A small-molecule ligand and the protein it binds are described below.
Small molecule (SMILES): CC(=N)N1CCC(Oc2ccc([C@H](Cc3ccc4ccc(C(=N)N)cc4c3)C(=O)O)cc2)CC1

Binding-site contacts:
Ligand atom C29 contacts residue TRP193 of chain 1.A at 3.6 Å (hydrophobic).
Ligand atom C9 contacts residue TRP193 of chain 1.A at 3.8 Å (hydrophobic).
Ligand atom C14 contacts residue GLN174 of chain 1.A at 3.7 Å.
Ligand atom C33 contacts residue GLN155 of chain 1.A at 3.6 Å.
Ligand atom C2 contacts residue SER172 of chain 1.A at 3.3 Å.
Ligand atom C34 contacts residue ASN79 of chain 1.A at 3.8 Å.
Ligand atom C7 contacts residue TRP193 of chain 1.A at 3.9 Å (hydrophobic).
Ligand atom N3 contacts residue ASP171 of chain 1.A at 3.1 Å (salt-bridge).
Ligand atom C2 contacts residue TRP193 of chain 1.A at 3.9 Å (hydrophobic).
Ligand atom C13 contacts residue GLN174 of chain 1.A at 3.9 Å.
Ligand atom C27 contacts residue ASN79 of chain 1.A at 3.6 Å.
Ligand atom C6 contacts residue SER192 of chain 1.A at 3.9 Å.
Ligand atom N3 contacts residue GLY204 of chain 1.A at 3.4 Å.
Ligand atom C31 contacts residue GLN155 of chain 1.A at 3.4 Å.
Ligand atom N3 contacts residue SER172 of chain 1.A at 2.9 Å (h-bond).
Ligand atom C6 contacts residue TRP193 of chain 1.A at 3.9 Å (hydrophobic).
Ligand atom N32 contacts residue GLN155 of chain 1.A at 3.8 Å.
Ligand atom N28 contacts residue GLN155 of chain 1.A at 3.6 Å.
Ligand atom N1 contacts residue GLY196 of chain 1.A at 2.7 Å (h-bond).
Ligand atom C10 contacts residue SER177 of chain 1.A at 3.5 Å.
Ligand atom N28 contacts residue ASN79 of chain 1.A at 3.7 Å.
Ligand atom C33 contacts residue ASN79 of chain 1.A at 3.8 Å.
Ligand atom C6 contacts residue CYS173 of chain 1.A at 3.8 Å (hydrophobic).
Ligand atom C9 contacts residue GLY194 of chain 1.A at 3.5 Å.
Ligand atom C31 contacts residue ASN79 of chain 1.A at 3.6 Å.
Ligand atom N1 contacts residue SER172 of chain 1.A at 3.4 Å (h-bond).
Ligand atom C30 contacts residue THR80 of chain 1.A at 3.5 Å.
Ligand atom C30 contacts residue TRP193 of chain 1.A at 3.7 Å (hydrophobic).
Ligand atom C4 contacts residue GLY194 of chain 1.A at 3.8 Å.
Ligand atom C9 contacts residue GLY196 of chain 1.A at 3.5 Å.
Ligand atom C6 contacts residue SER177 of chain 1.A at 3.9 Å.
Ligand atom C20 contacts residue LEU81 of chain 1.A at 3.7 Å (hydrophobic).
Ligand atom N1 contacts residue ASP171 of chain 1.A at 2.8 Å (salt-bridge).
Ligand atom C2 contacts residue ASP171 of chain 1.A at 3.5 Å.
Ligand atom N3 contacts residue TRP193 of chain 1.A at 3.8 Å.
Ligand atom C2 contacts residue GLY196 of chain 1.A at 3.8 Å.
Ligand atom C4 contacts residue TRP193 of chain 1.A at 3.7 Å (hydrophobic).
Ligand atom N32 contacts residue THR80 of chain 1.A at 3.7 Å.
Ligand atom C8 contacts residue GLY194 of chain 1.A at 3.8 Å.
Ligand atom O25 contacts residue LEU81 of chain 1.A at 3.6 Å.

Sequence of chain 1.A:
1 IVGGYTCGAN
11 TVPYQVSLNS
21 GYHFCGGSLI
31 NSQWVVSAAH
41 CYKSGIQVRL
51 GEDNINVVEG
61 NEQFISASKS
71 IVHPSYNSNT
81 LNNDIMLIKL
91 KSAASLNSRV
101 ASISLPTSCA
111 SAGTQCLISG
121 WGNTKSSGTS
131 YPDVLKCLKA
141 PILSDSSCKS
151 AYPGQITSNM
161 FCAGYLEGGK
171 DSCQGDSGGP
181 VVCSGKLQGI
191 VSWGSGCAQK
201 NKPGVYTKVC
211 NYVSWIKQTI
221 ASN